Binding-site contacts:
Ligand atom CD contacts residue TYR218 of chain 1.A at 3.8 Å (hydrophobic).
Ligand atom OD1 contacts residue SER295 of chain 1.A at 3.5 Å (h-bond).
Ligand atom CG contacts residue ALA249 of chain 1.A at 3.8 Å (hydrophobic).
Ligand atom C contacts residue ALA249 of chain 1.A at 3.8 Å (hydrophobic).
Ligand atom OE1 contacts residue SER201 of chain 1.A at 2.5 Å (h-bond).
Ligand atom N contacts residue TYR265 of chain 1.A at 3.9 Å.
Ligand atom CA contacts residue TYR265 of chain 1.A at 3.7 Å (hydrophobic).
Ligand atom CB contacts residue SER295 of chain 1.A at 3.9 Å.
Ligand atom OD2 contacts residue TYR27 of chain 1.A at 3.3 Å.
Ligand atom OD2 contacts residue ARG108 of chain 1.A at 3.3 Å (salt-bridge).
Ligand atom C contacts residue SER248 of chain 1.A at 3.4 Å.
Ligand atom NE2 contacts residue SER201 of chain 1.A at 3.4 Å (h-bond).
Ligand atom O contacts residue PHE270 of chain 1.A at 3.4 Å.
Ligand atom OD1 contacts residue TYR27 of chain 1.A at 3.8 Å.
Ligand atom CG contacts residue TYR27 of chain 1.A at 3.8 Å (hydrophobic).
Ligand atom O contacts residue SER248 of chain 1.A at 2.6 Å (h-bond).
Ligand atom CB contacts residue SER248 of chain 1.A at 3.3 Å.
Ligand atom CA contacts residue SER248 of chain 1.A at 3.3 Å.
Ligand atom NE2 contacts residue TYR218 of chain 1.A at 3.5 Å.
Ligand atom O contacts residue TYR265 of chain 1.A at 3.8 Å.
Ligand atom OE1 contacts residue GLY202 of chain 1.A at 3.3 Å (h-bond).
Ligand atom CA contacts residue SER295 of chain 1.A at 3.7 Å.
Ligand atom OD2 contacts residue ASN75 of chain 1.A at 3.3 Å (h-bond).
Ligand atom C contacts residue SER295 of chain 1.A at 3.6 Å.
Ligand atom O contacts residue ALA249 of chain 1.A at 3.3 Å.
Ligand atom OD1 contacts residue GLY296 of chain 1.A at 3.5 Å.
Ligand atom OE1 contacts residue ARG108 of chain 1.A at 2.7 Å (salt-bridge).
Ligand atom CB contacts residue PHE270 of chain 1.A at 3.1 Å (hydrophobic).
Ligand atom OD2 contacts residue ALA249 of chain 1.A at 3.5 Å.
Ligand atom CB contacts residue TYR265 of chain 1.A at 2.9 Å (hydrophobic).
Ligand atom CD contacts residue SER201 of chain 1.A at 3.3 Å.
Ligand atom CG contacts residue ARG108 of chain 1.A at 3.0 Å.
Ligand atom CD contacts residue ARG108 of chain 1.A at 3.2 Å.
Ligand atom NH1 contacts residue ARG176 of chain 1.A at 3.9 Å.
Ligand atom CG contacts residue TYR218 of chain 1.A at 3.8 Å (hydrophobic).
Ligand atom NE2 contacts residue ARG176 of chain 1.A at 2.9 Å (salt-bridge).
Ligand atom CD contacts residue ARG176 of chain 1.A at 3.8 Å.
Ligand atom O contacts residue PHE270 of chain 1.A at 3.1 Å.
Ligand atom O contacts residue SER295 of chain 1.A at 2.7 Å (h-bond).
Ligand atom CA contacts residue ALA249 of chain 1.A at 3.8 Å (hydrophobic).

Sequence of chain 1.A:
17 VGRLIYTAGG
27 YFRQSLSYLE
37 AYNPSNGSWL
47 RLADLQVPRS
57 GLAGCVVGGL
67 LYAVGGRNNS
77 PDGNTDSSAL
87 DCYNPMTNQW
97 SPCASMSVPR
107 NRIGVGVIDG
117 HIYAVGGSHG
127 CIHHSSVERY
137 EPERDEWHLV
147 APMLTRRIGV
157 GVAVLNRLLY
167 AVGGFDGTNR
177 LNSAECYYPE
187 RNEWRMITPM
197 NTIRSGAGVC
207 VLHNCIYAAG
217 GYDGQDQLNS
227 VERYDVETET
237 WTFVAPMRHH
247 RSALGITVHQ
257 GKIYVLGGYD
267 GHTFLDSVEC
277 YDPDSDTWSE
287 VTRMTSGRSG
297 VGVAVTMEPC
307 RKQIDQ

A protein and the small-molecule ligand that binds it are described below.
Small molecule (SMILES): C[C@H](N)C(=O)N[C@@H](CCCN=C(N)N)C(=O)N[C@@H](CCC(N)=O)C(=O)N[C@@H](CC(=O)O)C(=O)N[C@@H](C)C(=O)N[C@H](C=O)CC(=O)O